This protein binds this small molecule.
Small molecule (SMILES): CC1=Nc2nc(N[C@H](CC#N)c3cccc(Cl)c3)nn2C(=O)C1

Sequence of chain 2.B:
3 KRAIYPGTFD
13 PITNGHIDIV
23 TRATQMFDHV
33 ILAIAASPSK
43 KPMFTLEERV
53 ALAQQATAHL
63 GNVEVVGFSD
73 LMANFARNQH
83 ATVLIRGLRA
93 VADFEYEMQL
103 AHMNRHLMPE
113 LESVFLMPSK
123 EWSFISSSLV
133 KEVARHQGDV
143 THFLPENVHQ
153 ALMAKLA

Sequence of chain 7.B:
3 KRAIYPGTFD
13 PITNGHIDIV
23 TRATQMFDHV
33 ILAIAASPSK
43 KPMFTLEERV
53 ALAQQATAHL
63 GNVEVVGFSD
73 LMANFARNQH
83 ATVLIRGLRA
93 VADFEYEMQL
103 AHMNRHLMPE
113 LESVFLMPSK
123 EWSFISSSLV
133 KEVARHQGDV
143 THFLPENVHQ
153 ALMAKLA

Binding-site contacts:
Ligand atom C16 contacts residue ALA37 of chain 7.B at 3.6 Å (hydrophobic).
Ligand atom C10 contacts residue MET105 of chain 7.B at 3.3 Å (hydrophobic).
Ligand atom C10 contacts residue ASN106 of chain 7.B at 3.5 Å.
Ligand atom CL contacts residue SO41 of chain 7.J at 3.5 Å.
Ligand atom N23 contacts residue SO41 of chain 7.H at 3.1 Å (h-bond).
Ligand atom N23 contacts residue ALA38 of chain 7.B at 3.5 Å (h-bond).
Ligand atom C14 contacts residue SER71 of chain 7.B at 3.7 Å.
Ligand atom C18 contacts residue MET74 of chain 7.B at 3.7 Å (hydrophobic).
Ligand atom C10 contacts residue LEU102 of chain 7.B at 3.7 Å (hydrophobic).
Ligand atom C21 contacts residue SO41 of chain 7.H at 3.2 Å.
Ligand atom C19 contacts residue ALA37 of chain 7.B at 3.7 Å (hydrophobic).
Ligand atom N7 contacts residue GLU134 of chain 2.B at 3.2 Å (salt-bridge).
Ligand atom N9 contacts residue LEU73 of chain 7.B at 3.4 Å.
Ligand atom C21 contacts residue SER39 of chain 7.B at 3.6 Å.
Ligand atom C19 contacts residue SO41 of chain 7.J at 3.4 Å.
Ligand atom C15 contacts residue SO41 of chain 7.H at 3.4 Å.
Ligand atom C13 contacts residue SO41 of chain 7.H at 3.6 Å.
Ligand atom CL contacts residue GLY9 of chain 7.B at 3.5 Å.
Ligand atom C14 contacts residue PHE70 of chain 7.B at 3.7 Å (hydrophobic).
Ligand atom C19 contacts residue SER39 of chain 7.B at 3.6 Å.
Ligand atom C18 contacts residue ALA37 of chain 7.B at 3.4 Å (hydrophobic).
Ligand atom C17 contacts residue MET74 of chain 7.B at 3.7 Å (hydrophobic).
Ligand atom C14 contacts residue ASP72 of chain 7.B at 3.1 Å.
Ligand atom N12 contacts residue MET74 of chain 7.B at 3.7 Å.
Ligand atom C15 contacts residue SER39 of chain 7.B at 3.7 Å.
Ligand atom C10 contacts residue VAL135 of chain 2.B at 3.7 Å (hydrophobic).
Ligand atom C2 contacts residue LEU131 of chain 2.B at 3.7 Å (hydrophobic).
Ligand atom O11 contacts residue GLU134 of chain 2.B at 2.8 Å.
Ligand atom C1 contacts residue LEU102 of chain 7.B at 3.7 Å (hydrophobic).
Ligand atom C3 contacts residue GLU134 of chain 2.B at 3.3 Å.
Ligand atom N9 contacts residue MET74 of chain 7.B at 2.9 Å (h-bond).
Ligand atom C20 contacts residue SER39 of chain 7.B at 3.1 Å.
Ligand atom C17 contacts residue ALA37 of chain 7.B at 3.4 Å (hydrophobic).
Ligand atom C1 contacts residue VAL135 of chain 2.B at 3.6 Å (hydrophobic).
Ligand atom C13 contacts residue ASP72 of chain 7.B at 3.6 Å.
Ligand atom CL contacts residue MET74 of chain 7.B at 3.3 Å.
Ligand atom N6 contacts residue LEU73 of chain 7.B at 3.7 Å.
Ligand atom N12 contacts residue ASP72 of chain 7.B at 2.9 Å (salt-bridge).
Ligand atom C2 contacts residue LEU102 of chain 7.B at 3.4 Å (hydrophobic).
Ligand atom N23 contacts residue SER39 of chain 7.B at 2.9 Å (h-bond).